A small-molecule ligand and the protein it binds are described below.
Small molecule (SMILES): CCOc1ccc(Cc2nccc3cc(OCC)c(OCC)cc23)cc1OCC

Sequence of chain 1.B:
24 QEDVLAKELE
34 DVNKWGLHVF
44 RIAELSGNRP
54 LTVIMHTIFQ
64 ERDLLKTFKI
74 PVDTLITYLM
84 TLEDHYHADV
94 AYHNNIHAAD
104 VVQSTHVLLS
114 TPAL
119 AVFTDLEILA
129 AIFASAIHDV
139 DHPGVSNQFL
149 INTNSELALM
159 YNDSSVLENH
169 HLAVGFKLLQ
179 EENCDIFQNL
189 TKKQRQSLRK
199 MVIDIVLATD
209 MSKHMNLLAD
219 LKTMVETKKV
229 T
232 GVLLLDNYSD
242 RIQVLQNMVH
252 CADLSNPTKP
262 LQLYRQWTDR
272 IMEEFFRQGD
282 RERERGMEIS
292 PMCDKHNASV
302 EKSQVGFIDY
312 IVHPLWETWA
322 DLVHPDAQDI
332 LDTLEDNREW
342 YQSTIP

Binding-site contacts:
Ligand atom C3 contacts residue ILE272 of chain 1.B at 4.0 Å (hydrophobic).
Ligand atom O1 contacts residue ILE272 of chain 1.B at 3.8 Å.
Ligand atom C12 contacts residue PHE308 of chain 1.B at 3.9 Å (hydrophobic).
Ligand atom C1 contacts residue ILE272 of chain 1.B at 4.0 Å (hydrophobic).
Ligand atom C10 contacts residue ASN257 of chain 1.B at 3.9 Å.
Ligand atom C13 contacts residue SER304 of chain 1.B at 3.6 Å.
Ligand atom C11 contacts residue ASN257 of chain 1.B at 3.9 Å.
Ligand atom C21 contacts residue MET209 of chain 1.B at 3.9 Å (hydrophobic).
Ligand atom C11 contacts residue TYR265 of chain 1.B at 3.3 Å (hydrophobic).
Ligand atom O3 contacts residue MET209 of chain 1.B at 3.1 Å.
Ligand atom C12 contacts residue MET293 of chain 1.B at 3.9 Å (hydrophobic).
Ligand atom C9 contacts residue TYR95 of chain 1.B at 4.0 Å (hydrophobic).
Ligand atom C11 contacts residue GLN305 of chain 1.B at 3.3 Å.
Ligand atom O4 contacts residue ILE312 of chain 1.B at 3.6 Å.
Ligand atom C20 contacts residue MET209 of chain 1.B at 4.0 Å (hydrophobic).
Ligand atom C22 contacts residue MET209 of chain 1.B at 3.5 Å (hydrophobic).
Ligand atom C4 contacts residue PHE308 of chain 1.B at 4.0 Å (hydrophobic).
Ligand atom O1 contacts residue PHE308 of chain 1.B at 3.5 Å.
Ligand atom C7 contacts residue PHE276 of chain 1.B at 4.0 Å (hydrophobic).
Ligand atom C16 contacts residue MET293 of chain 1.B at 3.6 Å (hydrophobic).
Ligand atom C11 contacts residue THR269 of chain 1.B at 3.5 Å.
Ligand atom C14 contacts residue PHE276 of chain 1.B at 3.5 Å (hydrophobic).
Ligand atom C13 contacts residue PHE308 of chain 1.B at 3.7 Å (hydrophobic).
Ligand atom C1 contacts residue PHE308 of chain 1.B at 3.8 Å (hydrophobic).
Ligand atom C3 contacts residue PHE308 of chain 1.B at 3.5 Å (hydrophobic).
Ligand atom C2 contacts residue PHE308 of chain 1.B at 3.3 Å (hydrophobic).
Ligand atom C4 contacts residue PHE276 of chain 1.B at 3.9 Å (hydrophobic).
Ligand atom C10 contacts residue ILE272 of chain 1.B at 3.8 Å (hydrophobic).
Ligand atom O1 contacts residue GLN305 of chain 1.B at 3.4 Å (h-bond).
Ligand atom C10 contacts residue GLN305 of chain 1.B at 4.0 Å.
Ligand atom O2 contacts residue GLN305 of chain 1.B at 3.2 Å (h-bond).
Ligand atom O2 contacts residue PHE308 of chain 1.B at 3.5 Å.
Ligand atom C23 contacts residue ILE312 of chain 1.B at 3.9 Å (hydrophobic).
Ligand atom C13 contacts residue MET293 of chain 1.B at 3.6 Å (hydrophobic).
Ligand atom C2 contacts residue ILE272 of chain 1.B at 4.0 Å (hydrophobic).
Ligand atom C13 contacts residue GLN305 of chain 1.B at 3.4 Å.
Ligand atom C12 contacts residue GLN305 of chain 1.B at 3.9 Å.
Ligand atom C18 contacts residue PHE308 of chain 1.B at 4.0 Å (hydrophobic).
Ligand atom C17 contacts residue MET293 of chain 1.B at 3.9 Å (hydrophobic).
Ligand atom C19 contacts residue PHE308 of chain 1.B at 4.0 Å (hydrophobic).